Sequence of chain 1.B:
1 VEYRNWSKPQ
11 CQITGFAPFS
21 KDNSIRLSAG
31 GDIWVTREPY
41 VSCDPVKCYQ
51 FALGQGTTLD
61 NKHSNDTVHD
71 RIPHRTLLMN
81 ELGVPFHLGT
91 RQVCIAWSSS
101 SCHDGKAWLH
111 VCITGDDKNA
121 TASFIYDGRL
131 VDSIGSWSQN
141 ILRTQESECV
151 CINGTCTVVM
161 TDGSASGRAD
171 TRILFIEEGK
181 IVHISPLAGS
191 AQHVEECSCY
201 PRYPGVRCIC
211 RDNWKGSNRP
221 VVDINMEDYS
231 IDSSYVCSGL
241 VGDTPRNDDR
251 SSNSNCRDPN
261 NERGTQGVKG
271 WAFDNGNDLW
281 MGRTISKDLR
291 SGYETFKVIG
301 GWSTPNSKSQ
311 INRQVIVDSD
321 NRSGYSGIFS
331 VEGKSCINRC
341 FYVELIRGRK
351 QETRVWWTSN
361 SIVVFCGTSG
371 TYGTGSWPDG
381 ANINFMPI

Sequence of chain 2.A:
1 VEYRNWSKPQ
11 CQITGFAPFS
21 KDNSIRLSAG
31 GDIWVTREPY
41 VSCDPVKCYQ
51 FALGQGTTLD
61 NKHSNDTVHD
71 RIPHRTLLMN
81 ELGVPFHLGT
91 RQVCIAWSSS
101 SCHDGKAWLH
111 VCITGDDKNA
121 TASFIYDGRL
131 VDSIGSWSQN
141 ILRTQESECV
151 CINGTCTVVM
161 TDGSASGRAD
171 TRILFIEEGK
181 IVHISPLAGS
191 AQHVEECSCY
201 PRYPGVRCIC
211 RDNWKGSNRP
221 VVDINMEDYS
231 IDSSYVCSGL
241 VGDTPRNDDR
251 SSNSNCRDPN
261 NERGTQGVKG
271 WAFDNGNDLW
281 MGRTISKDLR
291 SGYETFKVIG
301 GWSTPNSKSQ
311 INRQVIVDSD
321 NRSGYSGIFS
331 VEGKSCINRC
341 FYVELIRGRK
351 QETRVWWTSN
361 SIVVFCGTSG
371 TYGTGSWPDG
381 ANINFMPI

Binding-site contacts:
Ligand atom O7 contacts residue THR374 of chain 2.A at 3.6 Å (h-bond).
Ligand atom O3 contacts residue GLY375 of chain 2.A at 4.0 Å.
Ligand atom O2 contacts residue VAL315 of chain 2.A at 2.2 Å.
Ligand atom C2 contacts residue THR374 of chain 2.A at 4.0 Å.
Ligand atom C5 contacts residue THR374 of chain 2.A at 2.7 Å.
Ligand atom O6 contacts residue ASP116 of chain 1.B at 4.2 Å.
Ligand atom C1 contacts residue VAL315 of chain 2.A at 4.1 Å (hydrophobic).
Ligand atom C8 contacts residue THR374 of chain 2.A at 4.2 Å.
Ligand atom C1 contacts residue THR374 of chain 2.A at 3.7 Å.
Ligand atom C2 contacts residue VAL315 of chain 2.A at 3.4 Å (hydrophobic).
Ligand atom N2 contacts residue THR374 of chain 2.A at 3.7 Å.
Ligand atom C4 contacts residue VAL315 of chain 2.A at 4.1 Å (hydrophobic).
Ligand atom C2 contacts residue ASP116 of chain 1.B at 4.1 Å.
Ligand atom C3 contacts residue ASN119 of chain 1.B at 4.0 Å.
Ligand atom C6 contacts residue THR374 of chain 2.A at 2.1 Å.
Ligand atom O3 contacts residue VAL315 of chain 2.A at 3.4 Å.
Ligand atom C3 contacts residue VAL315 of chain 2.A at 3.8 Å (hydrophobic).
Ligand atom O5 contacts residue THR374 of chain 2.A at 2.4 Å.
Ligand atom C1 contacts residue ASN119 of chain 1.B at 1.5 Å.
Ligand atom O2 contacts residue GLY375 of chain 2.A at 2.9 Å (h-bond).
Ligand atom O3 contacts residue SER376 of chain 2.A at 3.1 Å.
Ligand atom C2 contacts residue THR374 of chain 2.A at 3.5 Å.
Ligand atom O6 contacts residue THR374 of chain 2.A at 2.5 Å.
Ligand atom C7 contacts residue ASN119 of chain 1.B at 3.3 Å.
Ligand atom O4 contacts residue ASP318 of chain 2.A at 3.6 Å.
Ligand atom C2 contacts residue GLY375 of chain 2.A at 3.9 Å.
Ligand atom O2 contacts residue THR374 of chain 2.A at 3.7 Å.
Ligand atom N2 contacts residue ASN119 of chain 1.B at 3.3 Å (h-bond).
Ligand atom C5 contacts residue ASP116 of chain 1.B at 3.5 Å.
Ligand atom O2 contacts residue SER376 of chain 2.A at 3.9 Å.
Ligand atom O5 contacts residue ASP116 of chain 1.B at 3.1 Å (salt-bridge).
Ligand atom O7 contacts residue ASN119 of chain 1.B at 2.6 Å (h-bond).
Ligand atom C6 contacts residue GLY375 of chain 2.A at 4.1 Å.
Ligand atom C1 contacts residue THR374 of chain 2.A at 2.4 Å.
Ligand atom O5 contacts residue ASN119 of chain 1.B at 2.7 Å (h-bond).
Ligand atom C2 contacts residue ASN119 of chain 1.B at 2.6 Å.
Ligand atom C6 contacts residue ASP116 of chain 1.B at 2.9 Å.
Ligand atom O3 contacts residue ASP318 of chain 2.A at 3.7 Å.
Ligand atom C5 contacts residue ASN119 of chain 1.B at 4.0 Å.
Ligand atom C7 contacts residue THR374 of chain 2.A at 3.7 Å.

The protein below binds the small molecule below.
Small molecule (SMILES): CC(=O)N[C@H]1[C@H](O[C@H]2[C@H](O)[C@@H](NC(C)=O)CO[C@@H]2CO[C@H]2O[C@H](CO)[C@@H](O)[C@H](O)[C@@H]2O)O[C@H](CO)[C@@H](O[C@@H]2O[C@H](CO)[C@@H](O)[C@H](O[C@H]3O[C@H](CO)[C@@H](O)[C@H](O)[C@@H]3O[C@H]3O[C@H](CO)[C@@H](O)[C@H](O)[C@@H]3O)[C@@H]2O)[C@@H]1O